Sequence of chain 1.B:
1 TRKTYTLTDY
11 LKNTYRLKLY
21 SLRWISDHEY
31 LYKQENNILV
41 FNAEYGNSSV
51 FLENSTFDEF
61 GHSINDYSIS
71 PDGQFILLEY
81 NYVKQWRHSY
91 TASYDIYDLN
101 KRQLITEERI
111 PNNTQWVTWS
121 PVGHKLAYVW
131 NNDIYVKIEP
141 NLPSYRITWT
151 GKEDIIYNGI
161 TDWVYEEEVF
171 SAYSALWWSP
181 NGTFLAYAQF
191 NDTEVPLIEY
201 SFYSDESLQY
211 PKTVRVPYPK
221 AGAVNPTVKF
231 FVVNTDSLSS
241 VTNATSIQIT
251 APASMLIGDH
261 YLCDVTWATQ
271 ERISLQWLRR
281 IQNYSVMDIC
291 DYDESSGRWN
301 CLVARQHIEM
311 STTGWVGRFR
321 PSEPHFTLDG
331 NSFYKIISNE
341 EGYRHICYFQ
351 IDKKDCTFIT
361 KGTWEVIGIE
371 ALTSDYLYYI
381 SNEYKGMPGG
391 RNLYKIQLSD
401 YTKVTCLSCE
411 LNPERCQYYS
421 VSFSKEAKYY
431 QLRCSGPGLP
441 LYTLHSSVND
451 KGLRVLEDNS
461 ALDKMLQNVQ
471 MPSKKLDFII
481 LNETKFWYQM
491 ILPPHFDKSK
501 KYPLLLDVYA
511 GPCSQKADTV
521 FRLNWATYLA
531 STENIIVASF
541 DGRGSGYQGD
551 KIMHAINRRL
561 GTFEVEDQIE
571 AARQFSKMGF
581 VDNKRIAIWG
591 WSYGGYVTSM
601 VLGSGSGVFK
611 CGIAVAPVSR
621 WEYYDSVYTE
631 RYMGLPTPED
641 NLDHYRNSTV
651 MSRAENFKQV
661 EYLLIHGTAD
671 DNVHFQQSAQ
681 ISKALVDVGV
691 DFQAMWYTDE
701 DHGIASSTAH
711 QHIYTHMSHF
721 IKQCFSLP

Binding-site contacts:
Ligand atom C8 contacts residue PRO111 of chain 1.B at 4.5 Å (hydrophobic).
Ligand atom O5 contacts residue ASN112 of chain 1.B at 2.4 Å (h-bond).
Ligand atom C8 contacts residue ARG109 of chain 1.B at 3.5 Å.
Ligand atom O7 contacts residue ASN112 of chain 1.B at 3.0 Å (h-bond).
Ligand atom C4 contacts residue ASN112 of chain 1.B at 4.2 Å.
Ligand atom N2 contacts residue ARG109 of chain 1.B at 3.9 Å.
Ligand atom C7 contacts residue ASN112 of chain 1.B at 3.1 Å.
Ligand atom C5 contacts residue ASN112 of chain 1.B at 3.7 Å.
Ligand atom C8 contacts residue ASN112 of chain 1.B at 4.3 Å.
Ligand atom C8 contacts residue ILE110 of chain 1.B at 3.6 Å (hydrophobic).
Ligand atom N2 contacts residue ASN112 of chain 1.B at 2.9 Å (h-bond).
Ligand atom C7 contacts residue ARG109 of chain 1.B at 4.2 Å.
Ligand atom C2 contacts residue ASN112 of chain 1.B at 2.4 Å.
Ligand atom C1 contacts residue ASN112 of chain 1.B at 1.4 Å.
Ligand atom C3 contacts residue ASN112 of chain 1.B at 3.8 Å.

A protein and the small-molecule ligand that binds it are described below.
Small molecule (SMILES): CC(=O)N[C@@H]1[C@@H](O)[C@H](O)[C@@H](CO)O[C@H]1O